Sequence of chain 1.B:
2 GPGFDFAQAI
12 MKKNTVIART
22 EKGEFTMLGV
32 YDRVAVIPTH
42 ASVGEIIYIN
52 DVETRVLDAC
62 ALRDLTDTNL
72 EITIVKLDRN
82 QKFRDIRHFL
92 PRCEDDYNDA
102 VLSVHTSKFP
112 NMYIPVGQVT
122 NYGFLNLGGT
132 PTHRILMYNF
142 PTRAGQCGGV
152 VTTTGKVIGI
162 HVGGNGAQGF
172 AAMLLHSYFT

This protein binds this small molecule.
Small molecule (SMILES): CC(C)c1nc([C@@H]2CCCN2)no1

Binding-site contacts:
Ligand atom C6 contacts residue LEU128 of chain 1.B at 3.7 Å (hydrophobic).
Ligand atom C contacts residue HIS41 of chain 1.B at 3.5 Å.
Ligand atom C contacts residue GLU72 of chain 1.B at 3.1 Å.
Ligand atom O contacts residue THR131 of chain 1.B at 3.6 Å (h-bond).
Ligand atom O contacts residue LEU128 of chain 1.B at 3.4 Å (h-bond).
Ligand atom C5 contacts residue GLY129 of chain 1.B at 4.4 Å.
Ligand atom C5 contacts residue HIS41 of chain 1.B at 4.1 Å.
Ligand atom C4 contacts residue GLU72 of chain 1.B at 4.1 Å.
Ligand atom N1 contacts residue LEU128 of chain 1.B at 2.9 Å (h-bond).
Ligand atom C2 contacts residue GLU72 of chain 1.B at 2.9 Å.
Ligand atom N1 contacts residue GLY129 of chain 1.B at 3.4 Å.
Ligand atom C3 contacts residue GLU72 of chain 1.B at 3.6 Å.
Ligand atom C4 contacts residue GLY129 of chain 1.B at 4.3 Å.
Ligand atom C contacts residue THR40 of chain 1.B at 3.8 Å.
Ligand atom N contacts residue GLU72 of chain 1.B at 2.9 Å (salt-bridge).
Ligand atom O contacts residue GLY129 of chain 1.B at 3.9 Å.
Ligand atom C5 contacts residue LEU128 of chain 1.B at 3.6 Å (hydrophobic).
Ligand atom C7 contacts residue GLY129 of chain 1.B at 3.6 Å.
Ligand atom C3 contacts residue HIS41 of chain 1.B at 4.3 Å.
Ligand atom C1 contacts residue THR131 of chain 1.B at 4.3 Å.
Ligand atom C4 contacts residue LEU128 of chain 1.B at 3.6 Å (hydrophobic).
Ligand atom N contacts residue LEU128 of chain 1.B at 4.3 Å.
Ligand atom C2 contacts residue ASN70 of chain 1.B at 3.6 Å.
Ligand atom C3 contacts residue THR131 of chain 1.B at 4.3 Å.
Ligand atom N contacts residue HIS41 of chain 1.B at 3.6 Å.
Ligand atom C1 contacts residue GLU72 of chain 1.B at 3.5 Å.
Ligand atom C4 contacts residue HIS41 of chain 1.B at 4.3 Å.
Ligand atom C3 contacts residue LEU128 of chain 1.B at 4.2 Å (hydrophobic).
Ligand atom C2 contacts residue THR131 of chain 1.B at 3.7 Å.
Ligand atom C6 contacts residue GLY129 of chain 1.B at 3.4 Å.
Ligand atom N2 contacts residue HIS41 of chain 1.B at 3.6 Å.